A protein and the small-molecule ligand that binds it are described below.
Small molecule (SMILES): NS(=O)(=O)c1ccc2c(c1)[C@H](O)C(=O)N2

Binding-site contacts:
Ligand atom O contacts residue MET165 of chain 1.A at 3.0 Å.
Ligand atom C5 contacts residue CYS145 of chain 1.A at 1.8 Å (hydrophobic).
Ligand atom C3 contacts residue CYS145 of chain 1.A at 3.5 Å (hydrophobic).
Ligand atom C5 contacts residue HIS41 of chain 1.A at 4.0 Å.
Ligand atom O contacts residue MET49 of chain 1.A at 3.6 Å.
Ligand atom O3 contacts residue CYS145 of chain 1.A at 2.6 Å (h-bond).
Ligand atom C3 contacts residue ASN142 of chain 1.A at 3.6 Å.
Ligand atom O3 contacts residue SER144 of chain 1.A at 3.6 Å (h-bond).
Ligand atom O1 contacts residue MET165 of chain 1.A at 3.5 Å.
Ligand atom C4 contacts residue HIS41 of chain 1.A at 4.1 Å.
Ligand atom S contacts residue MET165 of chain 1.A at 3.9 Å.
Ligand atom N1 contacts residue CYS145 of chain 1.A at 3.5 Å (h-bond).
Ligand atom N1 contacts residue HIS41 of chain 1.A at 3.7 Å.
Ligand atom C2 contacts residue CYS145 of chain 1.A at 2.6 Å (hydrophobic).
Ligand atom C5 contacts residue GLY143 of chain 1.A at 4.1 Å.
Ligand atom O3 contacts residue ASN142 of chain 1.A at 3.9 Å.
Ligand atom N1 contacts residue ASN142 of chain 1.A at 3.4 Å (h-bond).
Ligand atom C5 contacts residue GLU166 of chain 1.A at 3.7 Å.
Ligand atom O2 contacts residue ASN142 of chain 1.A at 4.2 Å.
Ligand atom N1 contacts residue GLY143 of chain 1.A at 4.1 Å.
Ligand atom C1 contacts residue CYS145 of chain 1.A at 3.2 Å (hydrophobic).
Ligand atom C4 contacts residue GLY143 of chain 1.A at 3.4 Å.
Ligand atom C4 contacts residue CYS145 of chain 1.A at 2.8 Å (hydrophobic).
Ligand atom C6 contacts residue HIS41 of chain 1.A at 3.9 Å.
Ligand atom C1 contacts residue HIS164 of chain 1.A at 3.5 Å.
Ligand atom O2 contacts residue SER144 of chain 1.A at 3.4 Å (h-bond).
Ligand atom O2 contacts residue LEU27 of chain 1.A at 3.7 Å.
Ligand atom O3 contacts residue GLU166 of chain 1.A at 2.7 Å (salt-bridge).
Ligand atom O3 contacts residue LEU141 of chain 1.A at 3.5 Å (h-bond).
Ligand atom C2 contacts residue GLU166 of chain 1.A at 4.0 Å.
Ligand atom C1 contacts residue GLU166 of chain 1.A at 3.8 Å.
Ligand atom O3 contacts residue GLY143 of chain 1.A at 3.6 Å (h-bond).
Ligand atom O2 contacts residue CYS145 of chain 1.A at 3.0 Å (h-bond).
Ligand atom C2 contacts residue HIS164 of chain 1.A at 3.9 Å.
Ligand atom C6 contacts residue ASN142 of chain 1.A at 4.0 Å.
Ligand atom C4 contacts residue ASN142 of chain 1.A at 3.8 Å.
Ligand atom C3 contacts residue HIS41 of chain 1.A at 3.5 Å.
Ligand atom O2 contacts residue GLY143 of chain 1.A at 2.9 Å (h-bond).
Ligand atom O1 contacts residue GLU166 of chain 1.A at 2.9 Å (salt-bridge).
Ligand atom C2 contacts residue HIS41 of chain 1.A at 3.7 Å.

Sequence of chain 1.A:
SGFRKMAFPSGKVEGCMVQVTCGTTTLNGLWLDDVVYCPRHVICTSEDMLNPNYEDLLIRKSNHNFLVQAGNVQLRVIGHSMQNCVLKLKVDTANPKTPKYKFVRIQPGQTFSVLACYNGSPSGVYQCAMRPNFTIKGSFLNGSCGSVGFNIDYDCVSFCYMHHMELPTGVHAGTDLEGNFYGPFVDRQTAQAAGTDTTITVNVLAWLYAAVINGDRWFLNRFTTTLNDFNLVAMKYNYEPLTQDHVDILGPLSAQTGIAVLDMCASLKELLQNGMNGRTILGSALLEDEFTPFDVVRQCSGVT